Sequence of chain 1.B:
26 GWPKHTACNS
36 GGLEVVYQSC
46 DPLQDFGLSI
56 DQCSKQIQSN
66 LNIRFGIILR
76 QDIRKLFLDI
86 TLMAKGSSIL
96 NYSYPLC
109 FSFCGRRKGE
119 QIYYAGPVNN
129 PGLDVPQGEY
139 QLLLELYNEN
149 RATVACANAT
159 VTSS

A protein and the small-molecule ligand that binds it are described below.
Small molecule (SMILES): CC(=O)N[C@@H]1[C@@H](O)[C@H](O)[C@@H](CO)O[C@H]1O

Binding-site contacts:
Ligand atom C4 contacts residue ASN156 of chain 1.B at 4.0 Å.
Ligand atom O7 contacts residue MET88 of chain 1.B at 3.8 Å.
Ligand atom C1 contacts residue ASN156 of chain 1.B at 1.4 Å.
Ligand atom O5 contacts residue ASN156 of chain 1.B at 2.5 Å (h-bond).
Ligand atom O6 contacts residue ASN156 of chain 1.B at 3.7 Å.
Ligand atom C2 contacts residue ASN156 of chain 1.B at 2.6 Å.
Ligand atom O7 contacts residue GLN139 of chain 1.B at 3.4 Å.
Ligand atom C3 contacts residue ASN156 of chain 1.B at 3.5 Å.
Ligand atom O6 contacts residue CYS45 of chain 1.B at 4.3 Å.
Ligand atom C8 contacts residue MET88 of chain 1.B at 3.7 Å (hydrophobic).
Ligand atom C6 contacts residue ASN156 of chain 1.B at 3.9 Å.
Ligand atom C7 contacts residue MET88 of chain 1.B at 4.0 Å (hydrophobic).
Ligand atom C7 contacts residue ASN156 of chain 1.B at 4.0 Å.
Ligand atom N2 contacts residue ASN156 of chain 1.B at 2.8 Å (h-bond).
Ligand atom C5 contacts residue ASN156 of chain 1.B at 3.3 Å.